Binding-site contacts:
Ligand atom O26 contacts residue HIS163 of chain 1.A at 2.6 Å (h-bond).
Ligand atom O33 contacts residue GLU166 of chain 1.A at 2.9 Å (salt-bridge).
Ligand atom C11 contacts residue GLU166 of chain 1.A at 3.8 Å.
Ligand atom O26 contacts residue GLU166 of chain 1.A at 3.5 Å.
Ligand atom O9 contacts residue SER144 of chain 1.A at 3.4 Å (h-bond).
Ligand atom N10 contacts residue GLU166 of chain 1.A at 2.9 Å (salt-bridge).
Ligand atom O29 contacts residue GLN189 of chain 1.A at 3.1 Å.
Ligand atom N16 contacts residue CYS145 of chain 1.A at 3.0 Å (h-bond).
Ligand atom C24 contacts residue GLU166 of chain 1.A at 3.6 Å.
Ligand atom C5 contacts residue GLN189 of chain 1.A at 3.6 Å.
Ligand atom C2 contacts residue PRO168 of chain 1.A at 3.6 Å (hydrophobic).
Ligand atom C8 contacts residue CYS145 of chain 1.A at 1.8 Å (hydrophobic).
Ligand atom C3 contacts residue PRO168 of chain 1.A at 3.6 Å (hydrophobic).
Ligand atom C4 contacts residue THR190 of chain 1.A at 3.1 Å.
Ligand atom O8 contacts residue MET165 of chain 1.A at 3.4 Å.
Ligand atom C21 contacts residue ASN142 of chain 1.A at 3.5 Å.
Ligand atom C36 contacts residue GLN189 of chain 1.A at 3.4 Å.
Ligand atom O26 contacts residue HIS172 of chain 1.A at 3.7 Å.
Ligand atom C11 contacts residue GLN189 of chain 1.A at 3.4 Å.
Ligand atom C14 contacts residue HIS164 of chain 1.A at 3.6 Å.
Ligand atom C12 contacts residue GLN189 of chain 1.A at 3.4 Å.
Ligand atom C34 contacts residue GLN189 of chain 1.A at 3.5 Å.
Ligand atom C19 contacts residue CYS145 of chain 1.A at 3.1 Å (hydrophobic).
Ligand atom C3 contacts residue GLN192 of chain 1.A at 3.6 Å.
Ligand atom N13 contacts residue GLN189 of chain 1.A at 2.6 Å (h-bond).
Ligand atom O33 contacts residue MET165 of chain 1.A at 3.3 Å.
Ligand atom O9 contacts residue CYS145 of chain 1.A at 2.8 Å (h-bond).
Ligand atom C9 contacts residue GLU166 of chain 1.A at 3.7 Å.
Ligand atom C37 contacts residue HIS41 of chain 1.A at 3.2 Å.
Ligand atom O9 contacts residue GLY143 of chain 1.A at 3.1 Å (h-bond).
Ligand atom C5 contacts residue THR190 of chain 1.A at 3.3 Å.
Ligand atom N23 contacts residue PHE140 of chain 1.A at 3.5 Å (h-bond).
Ligand atom N23 contacts residue GLU166 of chain 1.A at 3.2 Å (salt-bridge).
Ligand atom C14 contacts residue GLN189 of chain 1.A at 3.6 Å.
Ligand atom C7 contacts residue THR190 of chain 1.A at 3.1 Å.
Ligand atom O8 contacts residue GLU166 of chain 1.A at 3.6 Å (salt-bridge).
Ligand atom C17 contacts residue CYS145 of chain 1.A at 2.7 Å (hydrophobic).
Ligand atom C24 contacts residue HIS163 of chain 1.A at 3.8 Å.
Ligand atom N16 contacts residue HIS164 of chain 1.A at 3.0 Å (h-bond).
Ligand atom O26 contacts residue PHE140 of chain 1.A at 3.6 Å.

Sequence of chain 1.A:
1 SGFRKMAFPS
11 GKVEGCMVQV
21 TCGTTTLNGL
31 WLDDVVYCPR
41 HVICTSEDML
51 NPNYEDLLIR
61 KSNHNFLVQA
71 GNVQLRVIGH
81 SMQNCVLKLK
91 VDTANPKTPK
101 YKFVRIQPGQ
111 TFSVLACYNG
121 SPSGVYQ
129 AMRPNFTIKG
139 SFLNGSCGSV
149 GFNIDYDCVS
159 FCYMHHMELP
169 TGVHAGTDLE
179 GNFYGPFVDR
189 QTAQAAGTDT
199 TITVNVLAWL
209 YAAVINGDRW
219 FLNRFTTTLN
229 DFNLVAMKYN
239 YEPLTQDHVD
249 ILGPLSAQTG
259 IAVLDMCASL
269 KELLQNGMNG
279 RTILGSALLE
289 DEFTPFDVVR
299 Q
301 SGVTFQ

Sequence of chain 2.A:
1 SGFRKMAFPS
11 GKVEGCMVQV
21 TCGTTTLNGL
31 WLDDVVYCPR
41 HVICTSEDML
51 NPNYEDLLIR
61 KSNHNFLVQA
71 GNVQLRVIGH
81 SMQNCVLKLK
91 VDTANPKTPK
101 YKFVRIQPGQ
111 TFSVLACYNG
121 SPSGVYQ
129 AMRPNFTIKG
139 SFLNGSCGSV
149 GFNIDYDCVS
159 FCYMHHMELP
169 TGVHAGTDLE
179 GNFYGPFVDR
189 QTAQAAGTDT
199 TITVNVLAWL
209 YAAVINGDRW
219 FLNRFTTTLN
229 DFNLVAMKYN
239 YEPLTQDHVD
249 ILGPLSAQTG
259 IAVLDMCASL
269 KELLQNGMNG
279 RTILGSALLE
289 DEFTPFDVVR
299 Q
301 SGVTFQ

The small molecule below binds the protein below.
Small molecule (SMILES): C=C(C)C[C@H](NC(=O)[C@@H](NC(=O)OCc1ccccc1)C(C)C)C(=O)N[C@H](CO)C[C@@H]1CCNC1=O